This protein binds this small molecule.
Small molecule (SMILES): CC(=O)O[C@H]1C(=O)[C@@]2(C)[C@H]([C@H](OC(=O)c3ccccc3)[C@]3(O)C[C@H](OC(=O)[C@H](O)[C@@H](NC(=O)c4ccccc4)c4ccccc4)C(C)=C1C3(C)C)[C@]1(OC(C)=O)CO[C@@H]1C[C@@H]2O

Binding-site contacts:
Ligand atom C31 contacts residue HIS227 of chain 26.B at 3.4 Å.
Ligand atom C36 contacts residue HIS227 of chain 26.B at 3.4 Å.
Ligand atom O13 contacts residue GLY360 of chain 26.B at 3.6 Å (h-bond).
Ligand atom C39 contacts residue SER234 of chain 26.B at 3.9 Å.
Ligand atom O06 contacts residue LEU273 of chain 26.B at 3.4 Å.
Ligand atom C09 contacts residue LEU228 of chain 26.B at 4.1 Å (hydrophobic).
Ligand atom C07 contacts residue LEU228 of chain 26.B at 4.0 Å (hydrophobic).
Ligand atom O07 contacts residue THR274 of chain 26.B at 3.7 Å.
Ligand atom O06 contacts residue PRO272 of chain 26.B at 3.8 Å.
Ligand atom C07 contacts residue HIS227 of chain 26.B at 2.7 Å.
Ligand atom C15 contacts residue PRO272 of chain 26.B at 3.6 Å (hydrophobic).
Ligand atom C41 contacts residue VAL23 of chain 26.B at 3.2 Å (hydrophobic).
Ligand atom C06 contacts residue ASP224 of chain 26.B at 3.6 Å.
Ligand atom C44 contacts residue LEU361 of chain 26.B at 4.0 Å (hydrophobic).
Ligand atom O06 contacts residue LEU215 of chain 26.B at 3.6 Å.
Ligand atom C08 contacts residue LEU228 of chain 26.B at 3.3 Å (hydrophobic).
Ligand atom O13 contacts residue ARG359 of chain 26.B at 3.4 Å (salt-bridge).
Ligand atom C14 contacts residue THR274 of chain 26.B at 4.0 Å.
Ligand atom O08 contacts residue ARG276 of chain 26.B at 3.6 Å.
Ligand atom C19 contacts residue THR274 of chain 26.B at 3.3 Å.
Ligand atom O13 contacts residue PRO358 of chain 26.B at 3.5 Å.
Ligand atom C14 contacts residue LEU215 of chain 26.B at 3.9 Å (hydrophobic).
Ligand atom O12 contacts residue GLY360 of chain 26.B at 3.4 Å (h-bond).
Ligand atom C42 contacts residue VAL23 of chain 26.B at 3.5 Å (hydrophobic).
Ligand atom C40 contacts residue SER234 of chain 26.B at 2.9 Å.
Ligand atom C33 contacts residue ASP26 of chain 26.B at 3.9 Å.
Ligand atom C16 contacts residue THR274 of chain 26.B at 3.6 Å.
Ligand atom C04 contacts residue HIS227 of chain 26.B at 4.0 Å.
Ligand atom C07 contacts residue ASP224 of chain 26.B at 3.5 Å.
Ligand atom C05 contacts residue HIS227 of chain 26.B at 3.5 Å.
Ligand atom C27 contacts residue GLY360 of chain 26.B at 4.0 Å.
Ligand atom C41 contacts residue SER234 of chain 26.B at 3.6 Å.
Ligand atom C06 contacts residue HIS227 of chain 26.B at 2.8 Å.
Ligand atom C30 contacts residue HIS227 of chain 26.B at 3.1 Å.
Ligand atom C09 contacts residue HIS227 of chain 26.B at 3.9 Å.
Ligand atom O06 contacts residue THR274 of chain 26.B at 3.2 Å (h-bond).
Ligand atom O14 contacts residue HIS227 of chain 26.B at 2.2 Å (h-bond).
Ligand atom C16 contacts residue PRO272 of chain 26.B at 4.0 Å (hydrophobic).
Ligand atom C44 contacts residue GLY360 of chain 26.B at 4.0 Å.
Ligand atom C08 contacts residue HIS227 of chain 26.B at 3.3 Å.

Sequence of chain 26.B:
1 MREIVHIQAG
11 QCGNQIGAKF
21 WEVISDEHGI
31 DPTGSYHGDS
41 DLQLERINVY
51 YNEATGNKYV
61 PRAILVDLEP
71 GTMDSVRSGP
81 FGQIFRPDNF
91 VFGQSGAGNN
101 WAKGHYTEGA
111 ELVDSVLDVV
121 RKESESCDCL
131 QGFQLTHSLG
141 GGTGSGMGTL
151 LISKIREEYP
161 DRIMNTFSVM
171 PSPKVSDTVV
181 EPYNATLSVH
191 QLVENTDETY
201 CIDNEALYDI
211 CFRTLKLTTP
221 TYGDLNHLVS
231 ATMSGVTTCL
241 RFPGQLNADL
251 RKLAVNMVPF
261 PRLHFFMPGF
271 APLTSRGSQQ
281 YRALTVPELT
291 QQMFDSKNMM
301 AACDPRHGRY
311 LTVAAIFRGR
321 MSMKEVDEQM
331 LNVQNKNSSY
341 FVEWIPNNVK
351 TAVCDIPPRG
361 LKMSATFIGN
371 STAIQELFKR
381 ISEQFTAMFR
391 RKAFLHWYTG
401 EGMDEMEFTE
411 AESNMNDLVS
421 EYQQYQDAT